Sequence of chain 18.A:
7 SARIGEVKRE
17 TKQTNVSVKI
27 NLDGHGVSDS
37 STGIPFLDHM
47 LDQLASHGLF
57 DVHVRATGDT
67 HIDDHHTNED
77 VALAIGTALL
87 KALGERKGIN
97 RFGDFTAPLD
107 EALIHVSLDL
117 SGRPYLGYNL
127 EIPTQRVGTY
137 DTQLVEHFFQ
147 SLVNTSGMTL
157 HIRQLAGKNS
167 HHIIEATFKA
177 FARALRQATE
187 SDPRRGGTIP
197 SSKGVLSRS

The small molecule below binds the protein below.
Small molecule (SMILES): O=P(O)(O)OC[C@@H](O)[C@@H](O)c1cnc[nH]1

Sequence of chain 22.A:
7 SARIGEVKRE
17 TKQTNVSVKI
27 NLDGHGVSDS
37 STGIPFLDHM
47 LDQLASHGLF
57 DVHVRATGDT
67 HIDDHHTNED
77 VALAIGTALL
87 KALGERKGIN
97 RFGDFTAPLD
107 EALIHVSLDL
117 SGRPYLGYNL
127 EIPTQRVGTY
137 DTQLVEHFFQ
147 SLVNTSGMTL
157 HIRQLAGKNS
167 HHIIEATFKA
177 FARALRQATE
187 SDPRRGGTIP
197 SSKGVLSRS

Sequence of chain 7.A:
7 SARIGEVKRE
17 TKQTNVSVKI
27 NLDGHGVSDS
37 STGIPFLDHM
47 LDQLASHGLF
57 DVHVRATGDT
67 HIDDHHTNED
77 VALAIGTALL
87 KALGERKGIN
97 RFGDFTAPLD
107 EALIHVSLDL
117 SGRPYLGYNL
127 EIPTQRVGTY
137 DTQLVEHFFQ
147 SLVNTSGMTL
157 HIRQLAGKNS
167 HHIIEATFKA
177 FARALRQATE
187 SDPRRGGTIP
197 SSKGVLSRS

Binding-site contacts:
Ligand atom P contacts residue ARG97 of chain 22.A at 3.6 Å.
Ligand atom C6 contacts residue GLU171 of chain 18.A at 3.8 Å.
Ligand atom N2 contacts residue HIS167 of chain 18.A at 3.6 Å.
Ligand atom C5 contacts residue MN1 of chain 7.C at 3.0 Å.
Ligand atom OP4 contacts residue ARG119 of chain 22.A at 3.1 Å (salt-bridge).
Ligand atom N2 contacts residue HIS72 of chain 7.A at 3.2 Å (h-bond).
Ligand atom C2 contacts residue MN1 of chain 7.B at 3.4 Å.
Ligand atom O2 contacts residue GLU171 of chain 18.A at 2.5 Å (salt-bridge).
Ligand atom O3 contacts residue ARG119 of chain 22.A at 3.8 Å.
Ligand atom OP6 contacts residue SER197 of chain 22.A at 2.7 Å (h-bond).
Ligand atom OP1 contacts residue GLU171 of chain 18.A at 3.2 Å (salt-bridge).
Ligand atom OP5 contacts residue ARG119 of chain 22.A at 3.0 Å (salt-bridge).
Ligand atom O3 contacts residue LYS199 of chain 22.A at 3.6 Å.
Ligand atom OP5 contacts residue LYS175 of chain 18.A at 2.6 Å (salt-bridge).
Ligand atom OP1 contacts residue LYS175 of chain 18.A at 3.4 Å (salt-bridge).
Ligand atom C6 contacts residue MN1 of chain 7.C at 3.3 Å.
Ligand atom OP4 contacts residue LYS199 of chain 22.A at 2.7 Å (salt-bridge).
Ligand atom N1 contacts residue MN1 of chain 7.C at 2.2 Å.
Ligand atom O2 contacts residue MN1 of chain 7.B at 2.3 Å.
Ligand atom N2 contacts residue GLU171 of chain 18.A at 3.2 Å (salt-bridge).
Ligand atom OP6 contacts residue ARG97 of chain 22.A at 2.8 Å (salt-bridge).
Ligand atom C5 contacts residue GLU75 of chain 7.A at 3.2 Å.
Ligand atom C1 contacts residue SER198 of chain 22.A at 3.4 Å.
Ligand atom N1 contacts residue HIS71 of chain 7.A at 3.0 Å (h-bond).
Ligand atom C6 contacts residue HIS72 of chain 7.A at 3.7 Å.
Ligand atom P contacts residue LYS175 of chain 18.A at 3.6 Å.
Ligand atom C6 contacts residue HIS71 of chain 7.A at 3.3 Å.
Ligand atom C6 contacts residue MN1 of chain 7.B at 3.0 Å.
Ligand atom OP5 contacts residue ARG97 of chain 22.A at 2.7 Å (salt-bridge).
Ligand atom OP4 contacts residue SER197 of chain 22.A at 3.8 Å.
Ligand atom C6 contacts residue HIS167 of chain 18.A at 3.4 Å.
Ligand atom N1 contacts residue GLU75 of chain 7.A at 3.2 Å (salt-bridge).
Ligand atom N2 contacts residue MN1 of chain 7.B at 2.3 Å.
Ligand atom N1 contacts residue HIS168 of chain 18.A at 3.5 Å (h-bond).
Ligand atom C1 contacts residue GLU171 of chain 18.A at 3.8 Å.
Ligand atom C2 contacts residue GLU171 of chain 18.A at 3.5 Å.
Ligand atom O2 contacts residue HIS45 of chain 18.A at 3.4 Å (h-bond).
Ligand atom P contacts residue SER197 of chain 22.A at 3.7 Å.
Ligand atom C4 contacts residue MN1 of chain 7.B at 3.3 Å.
Ligand atom O2 contacts residue HIS72 of chain 7.A at 3.5 Å (h-bond).